Sequence of chain 3.A:
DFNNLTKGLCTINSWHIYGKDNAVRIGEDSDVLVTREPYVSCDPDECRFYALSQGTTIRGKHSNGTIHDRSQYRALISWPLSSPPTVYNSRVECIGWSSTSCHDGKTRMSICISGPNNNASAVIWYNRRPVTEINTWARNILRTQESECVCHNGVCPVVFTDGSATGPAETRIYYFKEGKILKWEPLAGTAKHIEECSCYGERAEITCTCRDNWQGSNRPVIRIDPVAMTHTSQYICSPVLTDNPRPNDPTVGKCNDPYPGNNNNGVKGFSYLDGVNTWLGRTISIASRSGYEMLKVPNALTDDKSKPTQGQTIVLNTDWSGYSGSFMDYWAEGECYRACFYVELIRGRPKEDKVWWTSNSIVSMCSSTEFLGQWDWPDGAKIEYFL

A small-molecule ligand and the protein it binds are described below.
Small molecule (SMILES): CC(=O)N[C@H]1[C@H]([C@H](O)[C@H](O)CO)OC(C(=O)O)=C[C@@H]1O

Binding-site contacts:
Ligand atom C8 contacts residue ARG211 of chain 3.A at 3.5 Å.
Ligand atom C10 contacts residue ARG70 of chain 3.A at 3.6 Å.
Ligand atom C6 contacts residue TYR323 of chain 3.A at 3.9 Å (hydrophobic).
Ligand atom C4 contacts residue ASP69 of chain 3.A at 3.5 Å.
Ligand atom C8 contacts residue GLU195 of chain 3.A at 3.6 Å.
Ligand atom O1B contacts residue ARG36 of chain 3.A at 2.9 Å (salt-bridge).
Ligand atom C1 contacts residue TYR323 of chain 3.A at 3.1 Å (hydrophobic).
Ligand atom C3 contacts residue ASP69 of chain 3.A at 3.1 Å.
Ligand atom C11 contacts residue ILE141 of chain 3.A at 3.5 Å (hydrophobic).
Ligand atom C11 contacts residue TRP97 of chain 3.A at 3.8 Å (hydrophobic).
Ligand atom O4 contacts residue ASP69 of chain 3.A at 3.7 Å.
Ligand atom O10 contacts residue ARG70 of chain 3.A at 2.7 Å (salt-bridge).
Ligand atom C4 contacts residue TYR323 of chain 3.A at 3.8 Å (hydrophobic).
Ligand atom C9 contacts residue ASN213 of chain 3.A at 3.8 Å.
Ligand atom O1A contacts residue ARG211 of chain 3.A at 3.5 Å (salt-bridge).
Ligand atom O9 contacts residue GLU195 of chain 3.A at 3.0 Å (salt-bridge).
Ligand atom O1A contacts residue ARG289 of chain 3.A at 2.8 Å (salt-bridge).
Ligand atom C9 contacts residue ALA165 of chain 3.A at 3.8 Å (hydrophobic).
Ligand atom O1B contacts residue ARG289 of chain 3.A at 3.0 Å (salt-bridge).
Ligand atom O6 contacts residue TYR323 of chain 3.A at 2.9 Å (h-bond).
Ligand atom O1A contacts residue TYR323 of chain 3.A at 3.4 Å (h-bond).
Ligand atom O9 contacts residue ALA165 of chain 3.A at 3.0 Å.
Ligand atom O10 contacts residue ASP69 of chain 3.A at 3.3 Å.
Ligand atom O1B contacts residue TYR323 of chain 3.A at 3.4 Å (h-bond).
Ligand atom C6 contacts residue GLU196 of chain 3.A at 3.6 Å.
Ligand atom C3 contacts residue GLU37 of chain 3.A at 3.8 Å.
Ligand atom O8 contacts residue ARG211 of chain 3.A at 3.7 Å.
Ligand atom O8 contacts residue GLU196 of chain 3.A at 3.6 Å (salt-bridge).
Ligand atom C3 contacts residue TYR323 of chain 3.A at 3.5 Å (hydrophobic).
Ligand atom C2 contacts residue TYR323 of chain 3.A at 2.9 Å (hydrophobic).
Ligand atom O7 contacts residue ASP69 of chain 3.A at 3.7 Å.
Ligand atom C9 contacts residue GLU195 of chain 3.A at 3.5 Å.
Ligand atom O8 contacts residue GLU195 of chain 3.A at 2.8 Å (salt-bridge).
Ligand atom C2 contacts residue ASP69 of chain 3.A at 3.8 Å.
Ligand atom C11 contacts residue ARG70 of chain 3.A at 3.7 Å.
Ligand atom C1 contacts residue ARG289 of chain 3.A at 3.5 Å.
Ligand atom O4 contacts residue GLU37 of chain 3.A at 3.5 Å (salt-bridge).
Ligand atom C5 contacts residue ASP69 of chain 3.A at 3.2 Å.
Ligand atom O6 contacts residue GLU196 of chain 3.A at 3.5 Å (salt-bridge).
Ligand atom O6 contacts residue ARG211 of chain 3.A at 3.6 Å.